This small molecule binds to this protein.
Small molecule (SMILES): CC(=O)N[C@@H]1[C@@H](O[C@@H]2O[C@H](CO)[C@H](O)[C@H](O)[C@H]2O)[C@H](O)[C@@H](CO)O[C@H]1O

Sequence of chain 3.A:
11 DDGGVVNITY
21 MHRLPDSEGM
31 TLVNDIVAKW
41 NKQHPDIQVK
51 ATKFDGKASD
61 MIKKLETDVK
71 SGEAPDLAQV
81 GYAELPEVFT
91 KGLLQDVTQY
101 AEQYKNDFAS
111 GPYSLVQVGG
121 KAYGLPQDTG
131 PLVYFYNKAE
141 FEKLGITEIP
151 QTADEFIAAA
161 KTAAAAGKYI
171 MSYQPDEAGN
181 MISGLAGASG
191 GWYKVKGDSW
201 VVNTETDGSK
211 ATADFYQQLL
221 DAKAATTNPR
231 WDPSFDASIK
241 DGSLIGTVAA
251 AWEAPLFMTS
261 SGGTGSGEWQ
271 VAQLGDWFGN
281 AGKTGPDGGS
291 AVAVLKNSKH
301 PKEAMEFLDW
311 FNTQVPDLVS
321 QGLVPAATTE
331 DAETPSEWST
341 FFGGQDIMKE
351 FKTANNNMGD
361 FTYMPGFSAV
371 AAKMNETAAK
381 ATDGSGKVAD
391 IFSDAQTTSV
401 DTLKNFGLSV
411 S

Binding-site contacts:
Ligand atom O3 contacts residue ARG23 of chain 3.A at 3.2 Å (salt-bridge).
Ligand atom O5 contacts residue ALA58 of chain 3.A at 3.7 Å.
Ligand atom O2 contacts residue SER290 of chain 3.A at 3.7 Å.
Ligand atom C8 contacts residue ASN180 of chain 3.A at 3.7 Å.
Ligand atom O7 contacts residue ARG23 of chain 3.A at 3.0 Å (salt-bridge).
Ligand atom O6 contacts residue PRO25 of chain 3.A at 3.4 Å.
Ligand atom O4 contacts residue TRP252 of chain 3.A at 3.6 Å.
Ligand atom C2 contacts residue ALA58 of chain 3.A at 3.8 Å (hydrophobic).
Ligand atom C2 contacts residue SER290 of chain 3.A at 3.7 Å.
Ligand atom O1 contacts residue ASN180 of chain 3.A at 3.4 Å (h-bond).
Ligand atom O4 contacts residue LEU24 of chain 3.A at 3.7 Å.
Ligand atom C4 contacts residue ASP128 of chain 3.A at 3.5 Å.
Ligand atom C6 contacts residue TRP231 of chain 3.A at 3.5 Å (hydrophobic).
Ligand atom O3 contacts residue SER290 of chain 3.A at 2.8 Å (h-bond).
Ligand atom C4 contacts residue LEU323 of chain 3.A at 3.7 Å (hydrophobic).
Ligand atom C3 contacts residue GLY289 of chain 3.A at 3.8 Å.
Ligand atom C1 contacts residue TRP252 of chain 3.A at 3.8 Å (hydrophobic).
Ligand atom O2 contacts residue GLY288 of chain 3.A at 3.2 Å.
Ligand atom C3 contacts residue TRP252 of chain 3.A at 3.5 Å (hydrophobic).
Ligand atom C7 contacts residue ASN180 of chain 3.A at 3.9 Å.
Ligand atom O2 contacts residue GLY289 of chain 3.A at 3.1 Å (h-bond).
Ligand atom C1 contacts residue GLU177 of chain 3.A at 3.2 Å.
Ligand atom C8 contacts residue GLY288 of chain 3.A at 3.4 Å.
Ligand atom C5 contacts residue TRP231 of chain 3.A at 3.4 Å (hydrophobic).
Ligand atom C6 contacts residue PRO25 of chain 3.A at 3.6 Å (hydrophobic).
Ligand atom O1 contacts residue GLU177 of chain 3.A at 2.7 Å (salt-bridge).
Ligand atom O6 contacts residue ALA58 of chain 3.A at 3.9 Å.
Ligand atom C2 contacts residue ARG23 of chain 3.A at 3.9 Å.
Ligand atom C5 contacts residue TRP252 of chain 3.A at 3.9 Å (hydrophobic).
Ligand atom N2 contacts residue ASN180 of chain 3.A at 3.8 Å.
Ligand atom O4 contacts residue SER290 of chain 3.A at 3.9 Å.
Ligand atom O3 contacts residue ASP128 of chain 3.A at 2.6 Å (salt-bridge).
Ligand atom C3 contacts residue TRP252 of chain 3.A at 4.0 Å (hydrophobic).
Ligand atom O2 contacts residue TRP252 of chain 3.A at 4.0 Å.
Ligand atom O3 contacts residue GLY289 of chain 3.A at 3.2 Å (h-bond).
Ligand atom O4 contacts residue GLN79 of chain 3.A at 2.8 Å (h-bond).
Ligand atom O5 contacts residue GLU177 of chain 3.A at 3.8 Å.
Ligand atom C3 contacts residue ASP128 of chain 3.A at 3.3 Å.
Ligand atom O5 contacts residue TRP231 of chain 3.A at 3.7 Å.
Ligand atom C3 contacts residue SER290 of chain 3.A at 3.7 Å.